The small molecule below binds the protein below.
Small molecule (SMILES): CC(=O)N[C@@H]1[C@@H](O)[C@H](O)[C@@H](CO)O[C@H]1O

Binding-site contacts:
Ligand atom C3 contacts residue ASN317 of chain 3.B at 3.8 Å.
Ligand atom N2 contacts residue ASN317 of chain 3.B at 3.0 Å (h-bond).
Ligand atom C3 contacts residue SER319 of chain 3.B at 4.1 Å.
Ligand atom C2 contacts residue SER319 of chain 3.B at 3.8 Å.
Ligand atom C2 contacts residue ASN317 of chain 3.B at 2.5 Å.
Ligand atom C1 contacts residue HIS315 of chain 3.B at 4.3 Å.
Ligand atom C1 contacts residue SER319 of chain 3.B at 4.1 Å.
Ligand atom C7 contacts residue ASN317 of chain 3.B at 3.6 Å.
Ligand atom C7 contacts residue SER319 of chain 3.B at 3.7 Å.
Ligand atom C4 contacts residue ASN317 of chain 3.B at 4.2 Å.
Ligand atom C5 contacts residue ASN317 of chain 3.B at 3.7 Å.
Ligand atom O5 contacts residue HIS315 of chain 3.B at 4.0 Å.
Ligand atom C1 contacts residue ASN317 of chain 3.B at 1.4 Å.
Ligand atom N2 contacts residue SER319 of chain 3.B at 2.9 Å (h-bond).
Ligand atom O5 contacts residue ASN317 of chain 3.B at 2.4 Å (h-bond).
Ligand atom O7 contacts residue ASN317 of chain 3.B at 3.7 Å.
Ligand atom C8 contacts residue SER319 of chain 3.B at 3.6 Å.

Sequence of chain 3.B:
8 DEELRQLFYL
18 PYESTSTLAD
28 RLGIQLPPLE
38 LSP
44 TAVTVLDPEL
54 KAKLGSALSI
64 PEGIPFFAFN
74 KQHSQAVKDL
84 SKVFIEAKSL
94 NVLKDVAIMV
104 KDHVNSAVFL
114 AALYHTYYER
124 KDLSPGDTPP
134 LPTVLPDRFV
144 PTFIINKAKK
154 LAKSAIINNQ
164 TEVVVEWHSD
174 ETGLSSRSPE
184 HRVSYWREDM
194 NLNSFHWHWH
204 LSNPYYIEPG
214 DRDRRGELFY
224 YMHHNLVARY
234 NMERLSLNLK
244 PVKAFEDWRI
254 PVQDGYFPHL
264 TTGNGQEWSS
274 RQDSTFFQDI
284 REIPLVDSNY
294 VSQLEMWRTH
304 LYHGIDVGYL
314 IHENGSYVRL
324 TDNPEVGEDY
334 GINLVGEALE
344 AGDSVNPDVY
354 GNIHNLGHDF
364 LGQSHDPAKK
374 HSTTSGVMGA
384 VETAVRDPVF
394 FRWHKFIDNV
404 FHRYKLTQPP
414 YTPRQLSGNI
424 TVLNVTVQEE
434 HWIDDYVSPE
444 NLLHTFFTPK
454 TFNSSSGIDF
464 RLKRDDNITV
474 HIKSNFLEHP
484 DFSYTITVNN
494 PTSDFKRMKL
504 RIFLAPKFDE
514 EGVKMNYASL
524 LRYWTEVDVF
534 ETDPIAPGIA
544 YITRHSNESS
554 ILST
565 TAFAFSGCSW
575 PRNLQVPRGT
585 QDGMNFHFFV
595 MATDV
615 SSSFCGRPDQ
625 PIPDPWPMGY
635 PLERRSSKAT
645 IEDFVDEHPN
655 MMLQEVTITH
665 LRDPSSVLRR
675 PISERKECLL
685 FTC